Sequence of chain 1.B:
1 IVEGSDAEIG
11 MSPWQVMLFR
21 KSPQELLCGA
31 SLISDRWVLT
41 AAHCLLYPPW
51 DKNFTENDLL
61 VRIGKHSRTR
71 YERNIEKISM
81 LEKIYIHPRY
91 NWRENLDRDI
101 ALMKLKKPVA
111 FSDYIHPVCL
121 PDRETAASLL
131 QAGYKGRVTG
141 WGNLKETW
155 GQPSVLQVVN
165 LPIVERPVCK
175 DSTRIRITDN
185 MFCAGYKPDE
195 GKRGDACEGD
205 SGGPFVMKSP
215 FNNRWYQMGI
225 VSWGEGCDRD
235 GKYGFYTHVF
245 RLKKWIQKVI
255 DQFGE

Binding-site contacts:
Ligand atom C2 contacts residue ASN53 of chain 1.B at 2.4 Å.
Ligand atom C1 contacts residue ASN53 of chain 1.B at 1.4 Å.
Ligand atom O6 contacts residue THR55 of chain 1.B at 3.5 Å.
Ligand atom C3 contacts residue ASN53 of chain 1.B at 3.8 Å.
Ligand atom N2 contacts residue LEU46 of chain 1.B at 3.8 Å.
Ligand atom C8 contacts residue ASN53 of chain 1.B at 3.9 Å.
Ligand atom C7 contacts residue ASN53 of chain 1.B at 3.8 Å.
Ligand atom C7 contacts residue LEU46 of chain 1.B at 4.2 Å (hydrophobic).
Ligand atom C4 contacts residue ASN53 of chain 1.B at 4.2 Å.
Ligand atom O7 contacts residue LEU46 of chain 1.B at 4.4 Å.
Ligand atom O5 contacts residue ASN53 of chain 1.B at 2.4 Å (h-bond).
Ligand atom N2 contacts residue ASN53 of chain 1.B at 2.9 Å (h-bond).
Ligand atom C5 contacts residue ASN53 of chain 1.B at 3.7 Å.

A protein and the small-molecule ligand that binds it are described below.
Small molecule (SMILES): CC(=O)N[C@@H]1[C@@H](O)[C@H](O)[C@@H](CO)O[C@H]1O